The small molecule below binds the protein below.
Small molecule (SMILES): C[C@]12CC[C@@H]3c4ccc(O)cc4CC[C@H]3[C@@H]1CC[C@@H]2O

Sequence of chain 1.C:
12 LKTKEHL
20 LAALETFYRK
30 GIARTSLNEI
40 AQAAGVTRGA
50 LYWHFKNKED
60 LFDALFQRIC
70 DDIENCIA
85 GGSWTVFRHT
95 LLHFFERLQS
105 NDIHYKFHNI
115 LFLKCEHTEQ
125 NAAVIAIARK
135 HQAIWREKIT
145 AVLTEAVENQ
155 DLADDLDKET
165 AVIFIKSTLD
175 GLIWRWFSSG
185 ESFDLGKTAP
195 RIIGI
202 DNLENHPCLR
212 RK

Binding-site contacts:
Ligand atom C12 contacts residue TRP139 of chain 1.C at 3.8 Å (hydrophobic).
Ligand atom C7 contacts residue PHE98 of chain 1.C at 4.0 Å (hydrophobic).
Ligand atom C4 contacts residue PHE91 of chain 1.C at 4.1 Å (hydrophobic).
Ligand atom C5 contacts residue THR94 of chain 1.C at 4.0 Å.
Ligand atom C2 contacts residue LYS142 of chain 1.C at 3.9 Å.
Ligand atom C6 contacts residue THR94 of chain 1.C at 3.5 Å.
Ligand atom C3 contacts residue PHE91 of chain 1.C at 4.1 Å (hydrophobic).
Ligand atom C6 contacts residue ILE72 of chain 1.C at 4.3 Å (hydrophobic).
Ligand atom O3 contacts residue PHE91 of chain 1.C at 4.1 Å.
Ligand atom C1 contacts residue LYS142 of chain 1.C at 4.1 Å.
Ligand atom C16 contacts residue ILE177 of chain 1.C at 4.0 Å (hydrophobic).
Ligand atom C18 contacts residue ILE143 of chain 1.C at 4.4 Å (hydrophobic).
Ligand atom C2 contacts residue PHE91 of chain 1.C at 4.3 Å (hydrophobic).
Ligand atom C2 contacts residue TRP139 of chain 1.C at 4.3 Å (hydrophobic).
Ligand atom C5 contacts residue PHE91 of chain 1.C at 4.3 Å (hydrophobic).
Ligand atom C11 contacts residue ILE143 of chain 1.C at 3.3 Å (hydrophobic).
Ligand atom C9 contacts residue TRP139 of chain 1.C at 3.6 Å (hydrophobic).
Ligand atom C12 contacts residue ILE143 of chain 1.C at 3.6 Å (hydrophobic).
Ligand atom C16 contacts residue ASP174 of chain 1.C at 4.2 Å.
Ligand atom O3 contacts residue ILE76 of chain 1.C at 3.8 Å.
Ligand atom C11 contacts residue TRP139 of chain 1.C at 3.9 Å (hydrophobic).
Ligand atom C16 contacts residue PHE98 of chain 1.C at 3.9 Å (hydrophobic).
Ligand atom C17 contacts residue ASP174 of chain 1.C at 4.1 Å.
Ligand atom C10 contacts residue TRP139 of chain 1.C at 3.7 Å (hydrophobic).
Ligand atom C8 contacts residue LEU95 of chain 1.C at 4.2 Å (hydrophobic).
Ligand atom C4 contacts residue THR94 of chain 1.C at 3.4 Å.
Ligand atom O3 contacts residue VAL146 of chain 1.C at 4.0 Å.
Ligand atom O17 contacts residue LYS170 of chain 1.C at 4.3 Å.
Ligand atom C5 contacts residue TRP139 of chain 1.C at 4.3 Å (hydrophobic).
Ligand atom O17 contacts residue ASP174 of chain 1.C at 2.9 Å (salt-bridge).
Ligand atom C10 contacts residue PHE91 of chain 1.C at 4.5 Å (hydrophobic).
Ligand atom C6 contacts residue LEU95 of chain 1.C at 4.0 Å (hydrophobic).
Ligand atom C1 contacts residue TRP139 of chain 1.C at 3.6 Å (hydrophobic).
Ligand atom C18 contacts residue LEU173 of chain 1.C at 3.5 Å (hydrophobic).
Ligand atom C15 contacts residue PHE98 of chain 1.C at 3.5 Å (hydrophobic).
Ligand atom C1 contacts residue PHE91 of chain 1.C at 4.5 Å (hydrophobic).
Ligand atom C7 contacts residue ILE72 of chain 1.C at 4.4 Å (hydrophobic).
Ligand atom C7 contacts residue LEU95 of chain 1.C at 4.3 Å (hydrophobic).
Ligand atom C18 contacts residue ILE169 of chain 1.C at 4.5 Å (hydrophobic).
Ligand atom C1 contacts residue ILE143 of chain 1.C at 3.9 Å (hydrophobic).